Sequence of chain 1.A:
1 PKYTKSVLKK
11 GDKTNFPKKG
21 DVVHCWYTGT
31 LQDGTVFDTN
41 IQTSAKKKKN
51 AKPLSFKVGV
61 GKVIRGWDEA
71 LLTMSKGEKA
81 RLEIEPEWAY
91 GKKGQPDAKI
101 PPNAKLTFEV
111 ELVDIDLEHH

Binding-site contacts:
Ligand atom C contacts residue LYS62 of chain 1.A at 4.0 Å.
Ligand atom O2 contacts residue LYS62 of chain 1.A at 3.9 Å.
Ligand atom OH contacts residue FK51 of chain 1.B at 4.2 Å.
Ligand atom C20 contacts residue LYS62 of chain 1.A at 4.4 Å.
Ligand atom OH contacts residue LYS62 of chain 1.A at 4.0 Å.
Ligand atom C3 contacts residue LYS62 of chain 1.A at 4.4 Å.
Ligand atom C17 contacts residue FK51 of chain 1.B at 3.9 Å.
Ligand atom C36 contacts residue LYS62 of chain 1.A at 4.1 Å.
Ligand atom O11 contacts residue LYS62 of chain 1.A at 3.9 Å.
Ligand atom C2 contacts residue GLY61 of chain 1.A at 3.6 Å.
Ligand atom C33 contacts residue LYS62 of chain 1.A at 3.9 Å.
Ligand atom C5 contacts residue LYS62 of chain 1.A at 3.5 Å.
Ligand atom C37 contacts residue LYS62 of chain 1.A at 3.6 Å.
Ligand atom C5 contacts residue GLY61 of chain 1.A at 3.9 Å.
Ligand atom C17 contacts residue LYS62 of chain 1.A at 3.7 Å.
Ligand atom C4 contacts residue LYS62 of chain 1.A at 4.1 Å.
Ligand atom C2 contacts residue FK51 of chain 1.B at 3.8 Å.
Ligand atom C3 contacts residue GLY61 of chain 1.A at 3.6 Å.
Ligand atom C32 contacts residue LYS62 of chain 1.A at 3.5 Å.
Ligand atom O contacts residue LYS62 of chain 1.A at 3.8 Å.
Ligand atom O10 contacts residue LYS62 of chain 1.A at 3.8 Å.
Ligand atom C19 contacts residue LYS62 of chain 1.A at 3.6 Å.
Ligand atom C5 contacts residue VAL60 of chain 1.A at 4.2 Å (hydrophobic).
Ligand atom O2 contacts residue GLY61 of chain 1.A at 4.3 Å.
Ligand atom C contacts residue FK51 of chain 1.B at 4.3 Å.
Ligand atom C2 contacts residue LYS62 of chain 1.A at 3.7 Å.

The small molecule below binds the protein below.
Small molecule (SMILES): COCCO[C@@H](C)CO[C@H](C)CO[C@H](C)COC(C)CO[C@@H](C)CO[C@@H](C)CO[C@H](C)CO[C@H](C)COC[C@H](C)N